Sequence of chain 1.B:
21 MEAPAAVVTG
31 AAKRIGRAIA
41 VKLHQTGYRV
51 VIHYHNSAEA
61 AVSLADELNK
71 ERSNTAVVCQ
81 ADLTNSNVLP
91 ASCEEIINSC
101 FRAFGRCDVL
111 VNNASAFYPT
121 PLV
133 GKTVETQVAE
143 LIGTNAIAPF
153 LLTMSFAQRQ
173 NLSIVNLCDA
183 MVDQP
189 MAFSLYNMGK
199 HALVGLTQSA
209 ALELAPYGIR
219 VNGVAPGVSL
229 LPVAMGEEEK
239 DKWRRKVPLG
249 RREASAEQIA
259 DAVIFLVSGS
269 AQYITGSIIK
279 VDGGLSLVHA

The small molecule below binds the protein below.
Small molecule (SMILES): Cc1ccc(Sc2cc(N)nc(N)n2)cc1

Binding-site contacts:
Ligand atom CAG contacts residue D1D1 of chain 1.R at 2.7 Å.
Ligand atom N3 contacts residue NAP1 of chain 1.O at 3.0 Å (h-bond).
Ligand atom CAD contacts residue D1D1 of chain 1.R at 2.0 Å.
Ligand atom CAO contacts residue D1D1 of chain 1.R at 2.9 Å.
Ligand atom NAC contacts residue SER115 of chain 1.B at 2.9 Å (h-bond).
Ligand atom C4 contacts residue NAP1 of chain 1.O at 3.7 Å.
Ligand atom NAB contacts residue ASP181 of chain 1.B at 3.6 Å (salt-bridge).
Ligand atom CAF contacts residue D1D1 of chain 1.R at 2.4 Å.
Ligand atom CAL contacts residue LEU229 of chain 1.B at 3.7 Å (hydrophobic).
Ligand atom NAB contacts residue NAP1 of chain 1.O at 3.4 Å.
Ligand atom NAB contacts residue D1D1 of chain 1.R at 2.9 Å (h-bond).
Ligand atom CAD contacts residue NAP1 of chain 1.O at 3.7 Å.
Ligand atom CAE contacts residue D1D1 of chain 1.R at 1.4 Å.
Ligand atom NAC contacts residue PHE117 of chain 1.B at 3.5 Å.
Ligand atom C6 contacts residue PHE117 of chain 1.B at 3.5 Å (hydrophobic).
Ligand atom C5 contacts residue GOL1 of chain 1.S at 3.7 Å.
Ligand atom C5 contacts residue NAP1 of chain 1.O at 3.7 Å.
Ligand atom CAG contacts residue PHE117 of chain 1.B at 3.4 Å (hydrophobic).
Ligand atom CAE contacts residue PRO230 of chain 1.B at 3.7 Å (hydrophobic).
Ligand atom NAB contacts residue PHE117 of chain 1.B at 3.7 Å.
Ligand atom C6 contacts residue D1D1 of chain 1.R at 3.6 Å.
Ligand atom SAK contacts residue ARG34 of chain 1.B at 3.5 Å (salt-bridge).
Ligand atom C2 contacts residue PHE117 of chain 1.B at 3.4 Å (hydrophobic).
Ligand atom CAL contacts residue D1D1 of chain 1.R at 1.1 Å.
Ligand atom N1 contacts residue PHE117 of chain 1.B at 3.7 Å.
Ligand atom N1 contacts residue NAP1 of chain 1.O at 2.9 Å (h-bond).
Ligand atom CAF contacts residue NAP1 of chain 1.O at 3.2 Å.
Ligand atom CAG contacts residue PRO230 of chain 1.B at 3.4 Å (hydrophobic).
Ligand atom C6 contacts residue GOL1 of chain 1.S at 3.6 Å.
Ligand atom CAA contacts residue D1D1 of chain 1.R at 1.1 Å.
Ligand atom NAB contacts residue GOL1 of chain 1.S at 2.8 Å (h-bond).
Ligand atom NAB contacts residue TYR194 of chain 1.B at 2.9 Å (h-bond).
Ligand atom CAA contacts residue LEU229 of chain 1.B at 3.6 Å (hydrophobic).
Ligand atom CAF contacts residue LEU228 of chain 1.B at 3.5 Å (hydrophobic).
Ligand atom C2 contacts residue NAP1 of chain 1.O at 3.4 Å.
Ligand atom C6 contacts residue NAP1 of chain 1.O at 3.7 Å.
Ligand atom NAC contacts residue NAP1 of chain 1.O at 3.0 Å (h-bond).
Ligand atom CAO contacts residue PRO230 of chain 1.B at 3.6 Å (hydrophobic).
Ligand atom C5 contacts residue D1D1 of chain 1.R at 3.4 Å.
Ligand atom CAD contacts residue LEU229 of chain 1.B at 3.5 Å (hydrophobic).